Sequence of chain 2.A:
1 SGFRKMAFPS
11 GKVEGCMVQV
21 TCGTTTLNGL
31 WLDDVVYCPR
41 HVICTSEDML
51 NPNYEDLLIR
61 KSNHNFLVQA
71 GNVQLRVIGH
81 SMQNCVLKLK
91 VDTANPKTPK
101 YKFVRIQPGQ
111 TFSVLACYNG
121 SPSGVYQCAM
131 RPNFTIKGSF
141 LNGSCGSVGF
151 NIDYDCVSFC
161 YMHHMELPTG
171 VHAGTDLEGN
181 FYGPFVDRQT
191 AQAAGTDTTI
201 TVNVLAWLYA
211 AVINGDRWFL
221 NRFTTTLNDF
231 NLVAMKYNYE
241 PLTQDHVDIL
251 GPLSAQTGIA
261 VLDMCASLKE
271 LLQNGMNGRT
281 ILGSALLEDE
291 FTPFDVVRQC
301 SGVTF

This protein binds this small molecule.
Small molecule (SMILES): O=C(CCl)N1N=C(c2ccccc2)C[C@@H]1c1cccc2nccnc12

Binding-site contacts:
Ligand atom C4 contacts residue MET165 of chain 2.A at 3.6 Å (hydrophobic).
Ligand atom C3 contacts residue IMD1 of chain 2.C at 4.0 Å.
Ligand atom C contacts residue CYS145 of chain 2.A at 1.8 Å (hydrophobic).
Ligand atom C13 contacts residue THR25 of chain 2.A at 3.8 Å.
Ligand atom C12 contacts residue IMD1 of chain 2.C at 3.5 Å.
Ligand atom N1 contacts residue HIS41 of chain 2.A at 3.8 Å.
Ligand atom C5 contacts residue MET165 of chain 2.A at 3.7 Å (hydrophobic).
Ligand atom C2 contacts residue IMD1 of chain 2.C at 3.9 Å.
Ligand atom N3 contacts residue THR26 of chain 2.A at 3.9 Å.
Ligand atom C14 contacts residue THR25 of chain 2.A at 3.6 Å.
Ligand atom C7 contacts residue MET49 of chain 2.A at 4.0 Å (hydrophobic).
Ligand atom O contacts residue GLY143 of chain 2.A at 2.9 Å (h-bond).
Ligand atom C6 contacts residue MET49 of chain 2.A at 3.6 Å (hydrophobic).
Ligand atom N contacts residue CYS145 of chain 2.A at 3.2 Å (h-bond).
Ligand atom C12 contacts residue HIS41 of chain 2.A at 3.8 Å.
Ligand atom C1 contacts residue CYS145 of chain 2.A at 2.5 Å (hydrophobic).
Ligand atom C8 contacts residue IMD1 of chain 2.C at 4.0 Å.
Ligand atom C7 contacts residue GLN189 of chain 2.A at 3.7 Å.
Ligand atom C16 contacts residue ASN142 of chain 2.A at 3.4 Å.
Ligand atom O contacts residue CYS145 of chain 2.A at 3.2 Å (h-bond).
Ligand atom C contacts residue HIS163 of chain 2.A at 3.7 Å.
Ligand atom C14 contacts residue THR26 of chain 2.A at 3.2 Å.
Ligand atom C4 contacts residue HIS164 of chain 2.A at 3.8 Å.
Ligand atom C contacts residue HIS164 of chain 2.A at 3.3 Å.
Ligand atom O contacts residue LEU141 of chain 2.A at 4.0 Å.
Ligand atom N2 contacts residue ASN142 of chain 2.A at 3.2 Å.
Ligand atom C9 contacts residue IMD1 of chain 2.C at 3.8 Å.
Ligand atom C10 contacts residue ASN142 of chain 2.A at 3.9 Å.
Ligand atom O contacts residue SER144 of chain 2.A at 3.5 Å (h-bond).
Ligand atom C11 contacts residue IMD1 of chain 2.C at 3.9 Å.
Ligand atom C13 contacts residue IMD1 of chain 2.C at 3.9 Å.
Ligand atom C5 contacts residue MET49 of chain 2.A at 3.8 Å (hydrophobic).
Ligand atom N2 contacts residue GLY143 of chain 2.A at 3.7 Å.
Ligand atom C18 contacts residue THR26 of chain 2.A at 3.9 Å.
Ligand atom C15 contacts residue GLY143 of chain 2.A at 3.8 Å.
Ligand atom N1 contacts residue CYS145 of chain 2.A at 3.4 Å (h-bond).
Ligand atom C6 contacts residue GLN189 of chain 2.A at 3.8 Å.
Ligand atom N1 contacts residue HIS164 of chain 2.A at 3.5 Å (h-bond).
Ligand atom C13 contacts residue THR26 of chain 2.A at 3.9 Å.
Ligand atom O contacts residue ASN142 of chain 2.A at 3.9 Å.